A small-molecule ligand and the protein it binds are described below.
Small molecule (SMILES): CC(C)C[C@@H](C=CS(C)(=O)=O)NC(=O)[C@H](CC(C)C)NC(=O)[C@H](CC(C)C)NC(=O)Cc1cc(I)c(O)c([N+](=O)[O-])c1

Sequence of chain 4.D:
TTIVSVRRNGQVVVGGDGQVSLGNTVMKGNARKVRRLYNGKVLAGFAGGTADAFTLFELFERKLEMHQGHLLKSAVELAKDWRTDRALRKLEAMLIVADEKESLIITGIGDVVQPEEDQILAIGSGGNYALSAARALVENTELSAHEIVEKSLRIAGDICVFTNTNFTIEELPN

Sequence of chain 2.D:
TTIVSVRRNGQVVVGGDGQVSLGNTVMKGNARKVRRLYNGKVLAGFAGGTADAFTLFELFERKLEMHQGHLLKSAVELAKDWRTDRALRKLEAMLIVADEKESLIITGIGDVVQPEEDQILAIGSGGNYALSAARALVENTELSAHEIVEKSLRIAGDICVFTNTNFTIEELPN

Binding-site contacts:
Ligand atom N2 contacts residue SER21 of chain 4.D at 3.1 Å (h-bond).
Ligand atom C2 contacts residue GLY48 of chain 4.D at 3.5 Å.
Ligand atom CD2 contacts residue ASP111 of chain 2.D at 3.8 Å.
Ligand atom O1' contacts residue GLY48 of chain 4.D at 3.1 Å (h-bond).
Ligand atom C4 contacts residue ILE109 of chain 2.D at 3.7 Å (hydrophobic).
Ligand atom CD1 contacts residue ILE109 of chain 2.D at 3.6 Å (hydrophobic).
Ligand atom C1' contacts residue THR1 of chain 4.D at 3.3 Å.
Ligand atom C1' contacts residue GLY124 of chain 4.D at 3.5 Å.
Ligand atom CB3 contacts residue LYS33 of chain 4.D at 3.5 Å.
Ligand atom CG3 contacts residue GLY48 of chain 4.D at 3.5 Å.
Ligand atom CA3 contacts residue THR1 of chain 4.D at 2.4 Å.
Ligand atom CD1 contacts residue ASP111 of chain 2.D at 3.1 Å.
Ligand atom S contacts residue THR1 of chain 4.D at 3.6 Å.
Ligand atom CD6 contacts residue PHE46 of chain 4.D at 3.8 Å (hydrophobic).
Ligand atom O1 contacts residue THR50 of chain 4.D at 2.9 Å.
Ligand atom O2 contacts residue SER21 of chain 4.D at 2.8 Å (h-bond).
Ligand atom C1' contacts residue SER125 of chain 4.D at 3.0 Å.
Ligand atom CB2 contacts residue GLY48 of chain 4.D at 3.3 Å.
Ligand atom C2 contacts residue SER21 of chain 4.D at 3.9 Å.
Ligand atom CD2 contacts residue MET27 of chain 4.D at 3.4 Å (hydrophobic).
Ligand atom CB1 contacts residue VAL20 of chain 4.D at 3.8 Å (hydrophobic).
Ligand atom CB3 contacts residue THR1 of chain 4.D at 3.0 Å.
Ligand atom O2 contacts residue VAL20 of chain 4.D at 3.7 Å.
Ligand atom CD5 contacts residue GLY48 of chain 4.D at 3.3 Å.
Ligand atom N3 contacts residue GLY48 of chain 4.D at 2.8 Å (h-bond).
Ligand atom CD1 contacts residue THR107 of chain 2.D at 3.6 Å.
Ligand atom CA3 contacts residue GLN19 of chain 4.D at 3.7 Å.
Ligand atom CD5 contacts residue PHE46 of chain 4.D at 3.7 Å (hydrophobic).
Ligand atom CD1 contacts residue THR50 of chain 4.D at 3.3 Å.
Ligand atom CD4 contacts residue SER21 of chain 4.D at 3.3 Å.
Ligand atom CA2 contacts residue GLY48 of chain 4.D at 3.4 Å.
Ligand atom CD5 contacts residue ALA47 of chain 4.D at 3.7 Å (hydrophobic).
Ligand atom O2' contacts residue SER125 of chain 4.D at 3.8 Å.
Ligand atom CA3 contacts residue GLY48 of chain 4.D at 3.8 Å.
Ligand atom N3 contacts residue THR1 of chain 4.D at 3.7 Å.
Ligand atom CA3 contacts residue LYS33 of chain 4.D at 3.9 Å.
Ligand atom C2' contacts residue THR1 of chain 4.D at 2.5 Å.
Ligand atom C10 contacts residue ILE109 of chain 2.D at 3.7 Å (hydrophobic).
Ligand atom CS contacts residue THR1 of chain 4.D at 1.4 Å.
Ligand atom CS contacts residue LYS33 of chain 4.D at 3.8 Å.